A small-molecule ligand and the protein it binds are described below.
Small molecule (SMILES): CC(=O)N[C@H]1[C@H](O[C@H]2[C@H](O)[C@@H](NC(C)=O)CO[C@@H]2CO)O[C@H](CO)[C@@H](O[C@@H]2O[C@H](CO)[C@@H](O)[C@H](O)[C@@H]2O)[C@@H]1O

Binding-site contacts:
Ligand atom C6 contacts residue LYS192 of chain 1.C at 3.8 Å.
Ligand atom O7 contacts residue SER211 of chain 1.C at 4.0 Å.
Ligand atom C7 contacts residue PHE212 of chain 1.C at 4.4 Å (hydrophobic).
Ligand atom O3 contacts residue LYS192 of chain 1.C at 3.6 Å.
Ligand atom C7 contacts residue SER211 of chain 1.C at 4.1 Å.
Ligand atom O5 contacts residue LYS192 of chain 1.C at 4.3 Å.
Ligand atom C2 contacts residue ASN149 of chain 1.C at 3.6 Å.
Ligand atom O7 contacts residue TYR191 of chain 1.C at 4.5 Å.
Ligand atom C3 contacts residue ILE194 of chain 1.C at 4.0 Å (hydrophobic).
Ligand atom O7 contacts residue ILE194 of chain 1.C at 4.3 Å.
Ligand atom C1 contacts residue SER211 of chain 1.C at 4.0 Å.
Ligand atom C2 contacts residue ILE194 of chain 1.C at 4.1 Å (hydrophobic).
Ligand atom O7 contacts residue LYS192 of chain 1.C at 4.4 Å.
Ligand atom C8 contacts residue ASN149 of chain 1.C at 3.8 Å.
Ligand atom C7 contacts residue LYS213 of chain 1.C at 4.4 Å.
Ligand atom C1 contacts residue ASN149 of chain 1.C at 2.8 Å.
Ligand atom O5 contacts residue ASN149 of chain 1.C at 3.2 Å (h-bond).
Ligand atom N2 contacts residue ASN149 of chain 1.C at 3.5 Å (h-bond).
Ligand atom C1 contacts residue ILE194 of chain 1.C at 4.2 Å (hydrophobic).
Ligand atom O7 contacts residue ASN149 of chain 1.C at 4.2 Å.
Ligand atom N2 contacts residue SER211 of chain 1.C at 3.1 Å (h-bond).
Ligand atom O3 contacts residue ILE194 of chain 1.C at 4.2 Å.
Ligand atom O6 contacts residue LYS192 of chain 1.C at 3.2 Å.
Ligand atom C2 contacts residue SER211 of chain 1.C at 3.9 Å.
Ligand atom O7 contacts residue LYS196 of chain 1.C at 4.1 Å.
Ligand atom O3 contacts residue SER211 of chain 1.C at 4.4 Å.
Ligand atom C3 contacts residue SER211 of chain 1.C at 3.8 Å.
Ligand atom O7 contacts residue PHE212 of chain 1.C at 4.0 Å.
Ligand atom C7 contacts residue ASN149 of chain 1.C at 3.7 Å.
Ligand atom C8 contacts residue LYS196 of chain 1.C at 4.3 Å.
Ligand atom C8 contacts residue LYS213 of chain 1.C at 3.7 Å.
Ligand atom C4 contacts residue ILE194 of chain 1.C at 4.3 Å (hydrophobic).
Ligand atom O5 contacts residue ILE194 of chain 1.C at 4.3 Å.
Ligand atom O7 contacts residue ASP190 of chain 1.C at 4.1 Å.
Ligand atom O7 contacts residue LYS213 of chain 1.C at 4.1 Å.
Ligand atom O4 contacts residue ILE194 of chain 1.C at 3.4 Å.

Sequence of chain 1.C:
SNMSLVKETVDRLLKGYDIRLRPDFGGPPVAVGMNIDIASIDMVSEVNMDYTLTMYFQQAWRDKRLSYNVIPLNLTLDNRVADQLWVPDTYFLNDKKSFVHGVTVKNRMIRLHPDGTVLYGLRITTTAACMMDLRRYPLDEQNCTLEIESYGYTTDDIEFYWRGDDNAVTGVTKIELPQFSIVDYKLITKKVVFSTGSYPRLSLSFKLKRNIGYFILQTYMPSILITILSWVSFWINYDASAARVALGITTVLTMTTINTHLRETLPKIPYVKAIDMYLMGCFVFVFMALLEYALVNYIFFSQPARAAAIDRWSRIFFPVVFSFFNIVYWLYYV